This small molecule binds to this protein.
Small molecule (SMILES): CCCc1n[nH]c2oc(=O)c3ccccc3c12

Sequence of chain 1.A:
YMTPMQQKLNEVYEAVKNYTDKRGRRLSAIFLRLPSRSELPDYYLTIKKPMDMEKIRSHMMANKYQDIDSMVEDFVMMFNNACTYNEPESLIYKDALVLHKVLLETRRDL

Binding-site contacts:
Ligand atom CAL contacts residue LEU51 of chain 1.A at 3.8 Å (hydrophobic).
Ligand atom OAI contacts residue ILE103 of chain 1.A at 4.1 Å.
Ligand atom CAB contacts residue ARG44 of chain 1.A at 4.0 Å.
Ligand atom OAI contacts residue ASN97 of chain 1.A at 3.9 Å.
Ligand atom CAB contacts residue LEU45 of chain 1.A at 3.8 Å (hydrophobic).
Ligand atom CAH contacts residue ASN97 of chain 1.A at 3.8 Å.
Ligand atom NAM contacts residue ILE103 of chain 1.A at 3.5 Å.
Ligand atom CAJ contacts residue TYR54 of chain 1.A at 3.6 Å (hydrophobic).
Ligand atom OAI contacts residue TYR54 of chain 1.A at 3.6 Å.
Ligand atom CAC contacts residue LEU45 of chain 1.A at 3.6 Å (hydrophobic).
Ligand atom NAN contacts residue ASN97 of chain 1.A at 3.0 Å (h-bond).
Ligand atom NAN contacts residue TYR96 of chain 1.A at 3.5 Å.
Ligand atom CAH contacts residue ILE103 of chain 1.A at 3.4 Å (hydrophobic).
Ligand atom OAI contacts residue ALA93 of chain 1.A at 3.5 Å.
Ligand atom CAL contacts residue ILE103 of chain 1.A at 3.5 Å (hydrophobic).
Ligand atom CAF contacts residue LEU45 of chain 1.A at 4.0 Å (hydrophobic).
Ligand atom CAO contacts residue LEU51 of chain 1.A at 3.9 Å (hydrophobic).
Ligand atom CAG contacts residue ILE103 of chain 1.A at 3.5 Å (hydrophobic).
Ligand atom CAJ contacts residue ALA93 of chain 1.A at 3.9 Å (hydrophobic).
Ligand atom OAK contacts residue TYR54 of chain 1.A at 3.7 Å.
Ligand atom CAC contacts residue ILE41 of chain 1.A at 3.3 Å (hydrophobic).
Ligand atom CAF contacts residue PHE42 of chain 1.A at 4.0 Å (hydrophobic).
Ligand atom CAB contacts residue ILE41 of chain 1.A at 3.2 Å (hydrophobic).
Ligand atom CAF contacts residue MET89 of chain 1.A at 4.0 Å (hydrophobic).
Ligand atom CAF contacts residue MET62 of chain 1.A at 3.4 Å (hydrophobic).
Ligand atom OAK contacts residue MET89 of chain 1.A at 3.4 Å (h-bond).
Ligand atom NAN contacts residue ILE103 of chain 1.A at 3.4 Å.
Ligand atom CAE contacts residue LEU45 of chain 1.A at 3.9 Å (hydrophobic).
Ligand atom OAK contacts residue ASN92 of chain 1.A at 3.9 Å.
Ligand atom CAD contacts residue LEU45 of chain 1.A at 3.6 Å (hydrophobic).
Ligand atom OAK contacts residue ALA93 of chain 1.A at 3.3 Å (h-bond).
Ligand atom NAM contacts residue LEU51 of chain 1.A at 3.9 Å.
Ligand atom NAM contacts residue ASN97 of chain 1.A at 3.9 Å.
Ligand atom CAB contacts residue PHE42 of chain 1.A at 3.6 Å (hydrophobic).
Ligand atom CAA contacts residue PHE42 of chain 1.A at 3.4 Å (hydrophobic).
Ligand atom CAP contacts residue LEU51 of chain 1.A at 4.0 Å (hydrophobic).
Ligand atom CAA contacts residue MET62 of chain 1.A at 3.6 Å (hydrophobic).
Ligand atom NAM contacts residue TYR96 of chain 1.A at 4.1 Å.
Ligand atom CAA contacts residue ASP63 of chain 1.A at 3.6 Å.
Ligand atom CAA contacts residue LEU45 of chain 1.A at 3.9 Å (hydrophobic).